This small molecule binds to this protein.
Small molecule (SMILES): CC(=O)N[C@H]1[C@H](O[C@H]2[C@H](O)[C@@H](NC(C)=O)CO[C@@H]2CO)O[C@H](CO)[C@@H](O)[C@@H]1O

Sequence of chain 1.C:
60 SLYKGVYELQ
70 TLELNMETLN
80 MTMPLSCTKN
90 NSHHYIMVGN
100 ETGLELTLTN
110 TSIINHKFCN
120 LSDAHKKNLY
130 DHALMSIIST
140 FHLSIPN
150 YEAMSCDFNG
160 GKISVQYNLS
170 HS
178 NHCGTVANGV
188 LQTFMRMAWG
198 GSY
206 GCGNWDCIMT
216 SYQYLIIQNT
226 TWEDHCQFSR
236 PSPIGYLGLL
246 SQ

Binding-site contacts:
Ligand atom C8 contacts residue HIS115 of chain 1.C at 3.7 Å.
Ligand atom C3 contacts residue ASN119 of chain 1.C at 3.9 Å.
Ligand atom C1 contacts residue ASN119 of chain 1.C at 1.5 Å.
Ligand atom C1 contacts residue PHE117 of chain 1.C at 3.8 Å (hydrophobic).
Ligand atom C8 contacts residue ASN119 of chain 1.C at 3.7 Å.
Ligand atom N2 contacts residue ASN119 of chain 1.C at 3.0 Å (h-bond).
Ligand atom O7 contacts residue ASN119 of chain 1.C at 3.5 Å (h-bond).
Ligand atom C2 contacts residue ASN119 of chain 1.C at 2.6 Å.
Ligand atom N2 contacts residue PHE117 of chain 1.C at 3.6 Å.
Ligand atom C3 contacts residue PHE117 of chain 1.C at 4.3 Å (hydrophobic).
Ligand atom C5 contacts residue ASN119 of chain 1.C at 3.8 Å.
Ligand atom O5 contacts residue ASN119 of chain 1.C at 2.4 Å (h-bond).
Ligand atom C7 contacts residue PHE117 of chain 1.C at 4.5 Å (hydrophobic).
Ligand atom C4 contacts residue ASN119 of chain 1.C at 4.3 Å.
Ligand atom C2 contacts residue PHE117 of chain 1.C at 4.1 Å (hydrophobic).
Ligand atom C7 contacts residue ASN119 of chain 1.C at 3.2 Å.
Ligand atom C8 contacts residue ASN158 of chain 1.C at 3.6 Å.